Binding-site contacts:
Ligand atom O2A contacts residue ILE330 of chain 1.F at 3.6 Å.
Ligand atom N1 contacts residue TYR185 of chain 1.F at 3.6 Å.
Ligand atom N6 contacts residue LYS184 of chain 1.F at 3.0 Å (salt-bridge).
Ligand atom C3B contacts residue GLU331 of chain 1.F at 3.0 Å.
Ligand atom O2B contacts residue ASN242 of chain 1.F at 2.3 Å (h-bond).
Ligand atom O1B contacts residue LYS74 of chain 1.F at 3.7 Å.
Ligand atom C8 contacts residue LYS150 of chain 1.F at 3.4 Å.
Ligand atom O2G contacts residue ASN242 of chain 1.F at 3.7 Å.
Ligand atom N7 contacts residue GLN183 of chain 1.F at 3.4 Å (h-bond).
Ligand atom C2 contacts residue LYS198 of chain 1.F at 3.5 Å.
Ligand atom N6 contacts residue GLN183 of chain 1.F at 2.9 Å (h-bond).
Ligand atom O2G contacts residue ASP318 of chain 1.F at 3.5 Å (salt-bridge).
Ligand atom O2G contacts residue ARG222 of chain 1.F at 3.5 Å (salt-bridge).
Ligand atom O3G contacts residue GLU331 of chain 1.F at 2.6 Å (salt-bridge).
Ligand atom O1G contacts residue ARG202 of chain 1.F at 3.4 Å (salt-bridge).
Ligand atom O3A contacts residue LYS74 of chain 1.F at 3.2 Å (salt-bridge).
Ligand atom C1' contacts residue LYS198 of chain 1.F at 3.6 Å.
Ligand atom O3G contacts residue ASN333 of chain 1.F at 3.2 Å (h-bond).
Ligand atom C2 contacts residue LEU186 of chain 1.F at 3.3 Å (hydrophobic).
Ligand atom PB contacts residue MG1 of chain 1.V at 3.7 Å.
Ligand atom N3 contacts residue TYR185 of chain 1.F at 3.5 Å.
Ligand atom O2A contacts residue LYS74 of chain 1.F at 3.6 Å.
Ligand atom O2' contacts residue THR241 of chain 1.F at 2.8 Å.
Ligand atom O4' contacts residue HIS239 of chain 1.F at 3.6 Å.
Ligand atom C4' contacts residue LEU240 of chain 1.F at 3.6 Å (hydrophobic).
Ligand atom O1G contacts residue MG1 of chain 1.V at 3.7 Å.
Ligand atom O1G contacts residue GLU331 of chain 1.F at 3.6 Å (salt-bridge).
Ligand atom N7 contacts residue LYS150 of chain 1.F at 3.2 Å (salt-bridge).
Ligand atom O1G contacts residue ASP318 of chain 1.F at 3.3 Å (salt-bridge).
Ligand atom O2A contacts residue LYS150 of chain 1.F at 3.0 Å (salt-bridge).
Ligand atom N1 contacts residue LEU186 of chain 1.F at 2.7 Å (h-bond).
Ligand atom PG contacts residue MG1 of chain 1.V at 3.5 Å.
Ligand atom O4' contacts residue LEU240 of chain 1.F at 3.1 Å.
Ligand atom O3G contacts residue ASP318 of chain 1.F at 2.5 Å (salt-bridge).
Ligand atom O1G contacts residue ASN333 of chain 1.F at 3.0 Å (h-bond).
Ligand atom N3 contacts residue LYS198 of chain 1.F at 2.9 Å (salt-bridge).
Ligand atom C2 contacts residue TYR185 of chain 1.F at 3.5 Å (hydrophobic).
Ligand atom PG contacts residue GLU331 of chain 1.F at 3.3 Å.
Ligand atom PG contacts residue ASP318 of chain 1.F at 3.2 Å.
Ligand atom C3B contacts residue MG1 of chain 1.V at 2.2 Å.

A small-molecule ligand and the protein it binds are described below.
Small molecule (SMILES): Nc1ncnc2c1ncn2[C@@H]1O[C@H](CO[P](=O)(O)O[P](=O)(O)CP(=O)(O)O)[C@@H](O)[C@H]1O

Sequence of chain 1.F:
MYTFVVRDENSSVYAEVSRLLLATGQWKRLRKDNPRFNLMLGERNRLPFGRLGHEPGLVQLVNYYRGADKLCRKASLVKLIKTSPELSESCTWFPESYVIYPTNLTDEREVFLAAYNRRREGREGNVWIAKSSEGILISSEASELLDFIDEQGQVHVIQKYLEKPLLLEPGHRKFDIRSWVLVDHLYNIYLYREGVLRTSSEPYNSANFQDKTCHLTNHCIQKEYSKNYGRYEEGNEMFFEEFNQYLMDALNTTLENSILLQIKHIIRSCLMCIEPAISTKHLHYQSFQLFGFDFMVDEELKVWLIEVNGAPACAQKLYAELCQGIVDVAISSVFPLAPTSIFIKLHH